Binding-site contacts:
Ligand atom C09 contacts residue ASN57 of chain 4.A at 3.5 Å.
Ligand atom O05 contacts residue LYS70 of chain 4.A at 4.0 Å.
Ligand atom C06 contacts residue THR107 of chain 4.A at 3.7 Å.
Ligand atom C16 contacts residue ILE73 of chain 4.A at 3.5 Å (hydrophobic).
Ligand atom C02 contacts residue ASN74 of chain 4.A at 3.4 Å.
Ligand atom C16 contacts residue LYS70 of chain 4.A at 4.0 Å.
Ligand atom C15 contacts residue LYS70 of chain 4.A at 3.8 Å.
Ligand atom C08 contacts residue THR107 of chain 4.A at 3.6 Å.
Ligand atom O03 contacts residue ILE73 of chain 4.A at 3.4 Å.
Ligand atom O10 contacts residue ASN57 of chain 4.A at 3.1 Å (h-bond).
Ligand atom C04 contacts residue ILE73 of chain 4.A at 3.9 Å (hydrophobic).
Ligand atom C06 contacts residue ILE73 of chain 4.A at 4.0 Å (hydrophobic).
Ligand atom C15 contacts residue LEU69 of chain 4.A at 3.9 Å (hydrophobic).
Ligand atom C14 contacts residue LYS70 of chain 4.A at 4.0 Å.
Ligand atom C13 contacts residue LYS70 of chain 4.A at 4.0 Å.
Ligand atom C06 contacts residue ALA105 of chain 4.A at 3.9 Å (hydrophobic).
Ligand atom C09 contacts residue ASN53 of chain 4.A at 3.5 Å.
Ligand atom O03 contacts residue THR107 of chain 4.A at 3.5 Å.
Ligand atom C08 contacts residue ASN53 of chain 4.A at 3.3 Å.
Ligand atom C14 contacts residue MET66 of chain 4.A at 3.9 Å (hydrophobic).
Ligand atom C02 contacts residue THR107 of chain 4.A at 3.8 Å.
Ligand atom C13 contacts residue LEU56 of chain 4.A at 3.9 Å (hydrophobic).
Ligand atom C14 contacts residue LEU56 of chain 4.A at 3.7 Å (hydrophobic).
Ligand atom C15 contacts residue LEU56 of chain 4.A at 3.8 Å (hydrophobic).
Ligand atom C06 contacts residue TYR130 of chain 4.A at 3.1 Å (hydrophobic).
Ligand atom C01 contacts residue ASN74 of chain 4.A at 3.3 Å.
Ligand atom N11 contacts residue ASN57 of chain 4.A at 2.7 Å (h-bond).
Ligand atom C13 contacts residue ASN57 of chain 4.A at 3.5 Å.
Ligand atom N07 contacts residue TYR130 of chain 4.A at 3.3 Å (h-bond).
Ligand atom O03 contacts residue ALA105 of chain 4.A at 3.3 Å.
Ligand atom C16 contacts residue TYR130 of chain 4.A at 3.8 Å (hydrophobic).
Ligand atom C17 contacts residue TYR130 of chain 4.A at 3.6 Å (hydrophobic).
Ligand atom N07 contacts residue ASN53 of chain 4.A at 3.5 Å (h-bond).
Ligand atom C12 contacts residue ASN57 of chain 4.A at 3.6 Å.
Ligand atom C04 contacts residue THR107 of chain 4.A at 3.4 Å.
Ligand atom C08 contacts residue TYR130 of chain 4.A at 3.9 Å (hydrophobic).
Ligand atom C15 contacts residue ILE73 of chain 4.A at 3.8 Å (hydrophobic).
Ligand atom O10 contacts residue ASN53 of chain 4.A at 3.5 Å.
Ligand atom C15 contacts residue MET66 of chain 4.A at 4.0 Å (hydrophobic).
Ligand atom O05 contacts residue THR107 of chain 4.A at 3.8 Å.

Sequence of chain 4.A:
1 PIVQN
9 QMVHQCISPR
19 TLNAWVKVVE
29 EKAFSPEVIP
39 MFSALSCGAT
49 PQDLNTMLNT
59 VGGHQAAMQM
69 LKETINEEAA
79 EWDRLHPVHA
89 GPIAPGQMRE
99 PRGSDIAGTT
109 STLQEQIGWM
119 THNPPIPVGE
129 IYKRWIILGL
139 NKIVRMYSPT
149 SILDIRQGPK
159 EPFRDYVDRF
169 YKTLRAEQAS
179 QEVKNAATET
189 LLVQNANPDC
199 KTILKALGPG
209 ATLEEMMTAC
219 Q

The protein below binds the small molecule below.
Small molecule (SMILES): CCOC(=O)CN1CC(=O)Nc2ccccc21